Sequence of chain 48.A:
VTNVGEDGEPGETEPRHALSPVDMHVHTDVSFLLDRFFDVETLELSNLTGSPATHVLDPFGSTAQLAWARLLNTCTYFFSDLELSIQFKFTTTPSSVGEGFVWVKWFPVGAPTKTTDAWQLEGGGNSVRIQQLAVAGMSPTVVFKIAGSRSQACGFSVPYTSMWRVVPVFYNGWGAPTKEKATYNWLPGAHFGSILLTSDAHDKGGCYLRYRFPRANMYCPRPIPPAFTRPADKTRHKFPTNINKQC

Sequence of chain 49.A:
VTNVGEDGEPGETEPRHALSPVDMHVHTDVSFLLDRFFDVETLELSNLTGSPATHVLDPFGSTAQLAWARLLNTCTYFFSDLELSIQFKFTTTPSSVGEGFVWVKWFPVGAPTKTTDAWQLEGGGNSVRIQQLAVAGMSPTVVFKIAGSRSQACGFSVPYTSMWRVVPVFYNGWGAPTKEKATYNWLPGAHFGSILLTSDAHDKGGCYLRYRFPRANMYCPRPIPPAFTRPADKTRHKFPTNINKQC

Binding-site contacts:
Ligand atom O9 contacts residue THR42 of chain 49.A at 4.0 Å.
Ligand atom C10 contacts residue GLN65 of chain 49.A at 4.5 Å.
Ligand atom C11 contacts residue GLN132 of chain 48.A at 4.3 Å.
Ligand atom C6 contacts residue ALA118 of chain 48.A at 3.4 Å (hydrophobic).
Ligand atom C4 contacts residue ALA118 of chain 48.A at 4.0 Å (hydrophobic).
Ligand atom C5 contacts residue ALA118 of chain 48.A at 3.6 Å (hydrophobic).
Ligand atom N5 contacts residue ALA118 of chain 48.A at 2.8 Å (h-bond).
Ligand atom C7 contacts residue ALA118 of chain 48.A at 3.6 Å (hydrophobic).
Ligand atom C8 contacts residue GLN120 of chain 48.A at 4.1 Å.
Ligand atom O10 contacts residue GLN65 of chain 49.A at 4.0 Å.
Ligand atom O1A contacts residue ARG129 of chain 48.A at 3.3 Å (salt-bridge).
Ligand atom C9 contacts residue TRP119 of chain 48.A at 4.3 Å (hydrophobic).
Ligand atom O9 contacts residue GLN120 of chain 48.A at 3.5 Å (h-bond).
Ligand atom C10 contacts residue ALA64 of chain 49.A at 4.5 Å (hydrophobic).
Ligand atom O1A contacts residue ALA118 of chain 48.A at 4.5 Å.
Ligand atom O1B contacts residue ARG129 of chain 48.A at 3.9 Å.
Ligand atom C10 contacts residue ALA118 of chain 48.A at 3.8 Å (hydrophobic).
Ligand atom O10 contacts residue ALA64 of chain 49.A at 3.8 Å.
Ligand atom C11 contacts residue GLN65 of chain 49.A at 3.7 Å.
Ligand atom O8 contacts residue TRP119 of chain 48.A at 3.8 Å.
Ligand atom C8 contacts residue ALA118 of chain 48.A at 4.3 Å (hydrophobic).
Ligand atom C11 contacts residue ALA118 of chain 48.A at 3.9 Å (hydrophobic).
Ligand atom C1 contacts residue ARG129 of chain 48.A at 4.0 Å.
Ligand atom O8 contacts residue GLN120 of chain 48.A at 2.8 Å (h-bond).
Ligand atom O8 contacts residue ALA118 of chain 48.A at 3.8 Å.
Ligand atom C11 contacts residue TRP119 of chain 48.A at 4.4 Å (hydrophobic).

The protein below binds the small molecule below.
Small molecule (SMILES): CC(=O)N[C@H]1[C@H]([C@H](O)[C@H](O)CO)O[C@@](O[C@H]2[C@@H](O)[C@@H](CO)O[C@@H](O[C@H]3[C@H](O)[C@@H](O)[C@@H](O)O[C@@H]3CO)[C@@H]2O)(C(=O)O)C[C@@H]1O